Sequence of chain 1.C:
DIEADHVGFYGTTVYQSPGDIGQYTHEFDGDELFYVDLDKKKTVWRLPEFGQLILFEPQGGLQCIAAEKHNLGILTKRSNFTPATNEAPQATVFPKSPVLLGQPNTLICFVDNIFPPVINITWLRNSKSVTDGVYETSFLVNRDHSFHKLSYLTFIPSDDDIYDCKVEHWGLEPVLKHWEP

The protein below binds the small molecule below.
Small molecule (SMILES): CC(=O)N[C@@H]1[C@@H](O)[C@H](O)[C@@H](CO)O[C@H]1O

Binding-site contacts:
Ligand atom C7 contacts residue HIS169 of chain 1.C at 4.0 Å.
Ligand atom C3 contacts residue ASN120 of chain 1.C at 3.9 Å.
Ligand atom C8 contacts residue HIS169 of chain 1.C at 3.9 Å.
Ligand atom C7 contacts residue GLU168 of chain 1.C at 3.2 Å.
Ligand atom C2 contacts residue GLU168 of chain 1.C at 4.2 Å.
Ligand atom O7 contacts residue ASN120 of chain 1.C at 4.5 Å.
Ligand atom O5 contacts residue GLU168 of chain 1.C at 4.4 Å.
Ligand atom O7 contacts residue TRP170 of chain 1.C at 4.3 Å.
Ligand atom C1 contacts residue ASN120 of chain 1.C at 1.5 Å.
Ligand atom O7 contacts residue HIS169 of chain 1.C at 3.4 Å (h-bond).
Ligand atom C2 contacts residue ASN120 of chain 1.C at 2.6 Å.
Ligand atom O7 contacts residue GLU168 of chain 1.C at 3.2 Å (salt-bridge).
Ligand atom O5 contacts residue ASN120 of chain 1.C at 2.5 Å (h-bond).
Ligand atom C8 contacts residue ASN120 of chain 1.C at 3.7 Å.
Ligand atom C8 contacts residue VAL118 of chain 1.C at 4.4 Å (hydrophobic).
Ligand atom C8 contacts residue GLU168 of chain 1.C at 3.1 Å.
Ligand atom C8 contacts residue ILE119 of chain 1.C at 4.1 Å (hydrophobic).
Ligand atom C1 contacts residue GLU168 of chain 1.C at 4.2 Å.
Ligand atom C5 contacts residue ASN120 of chain 1.C at 3.7 Å.
Ligand atom N2 contacts residue GLU168 of chain 1.C at 4.0 Å.
Ligand atom C8 contacts residue TRP170 of chain 1.C at 4.1 Å (hydrophobic).
Ligand atom N2 contacts residue ASN120 of chain 1.C at 2.6 Å (h-bond).
Ligand atom C4 contacts residue ASN120 of chain 1.C at 4.3 Å.
Ligand atom C7 contacts residue ASN120 of chain 1.C at 3.5 Å.